Sequence of chain 1.B:
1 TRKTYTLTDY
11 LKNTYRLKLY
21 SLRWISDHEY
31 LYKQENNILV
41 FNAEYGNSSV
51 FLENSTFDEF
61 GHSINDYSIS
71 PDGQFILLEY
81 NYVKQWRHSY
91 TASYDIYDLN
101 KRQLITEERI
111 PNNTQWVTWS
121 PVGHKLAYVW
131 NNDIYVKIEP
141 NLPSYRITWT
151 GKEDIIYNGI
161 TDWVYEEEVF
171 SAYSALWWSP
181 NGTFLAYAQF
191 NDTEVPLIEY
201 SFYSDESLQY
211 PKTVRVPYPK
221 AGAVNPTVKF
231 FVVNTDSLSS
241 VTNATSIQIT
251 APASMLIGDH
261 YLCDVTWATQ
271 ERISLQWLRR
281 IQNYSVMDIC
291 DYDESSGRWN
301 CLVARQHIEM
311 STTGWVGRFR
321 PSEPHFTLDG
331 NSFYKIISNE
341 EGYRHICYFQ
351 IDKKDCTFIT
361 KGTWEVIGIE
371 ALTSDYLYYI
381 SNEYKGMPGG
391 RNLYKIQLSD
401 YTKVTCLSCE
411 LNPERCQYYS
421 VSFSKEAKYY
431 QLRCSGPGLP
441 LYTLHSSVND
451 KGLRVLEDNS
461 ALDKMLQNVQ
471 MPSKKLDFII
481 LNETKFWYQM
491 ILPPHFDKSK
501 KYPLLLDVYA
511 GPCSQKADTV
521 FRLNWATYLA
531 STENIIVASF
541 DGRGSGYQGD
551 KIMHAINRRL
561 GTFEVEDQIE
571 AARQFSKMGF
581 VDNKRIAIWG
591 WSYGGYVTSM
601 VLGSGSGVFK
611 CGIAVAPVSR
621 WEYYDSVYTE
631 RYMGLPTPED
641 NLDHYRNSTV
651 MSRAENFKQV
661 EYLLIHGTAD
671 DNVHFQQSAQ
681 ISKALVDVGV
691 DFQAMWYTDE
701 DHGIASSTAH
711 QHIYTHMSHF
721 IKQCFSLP

This small molecule binds to this protein.
Small molecule (SMILES): CC(=O)N[C@H]1[C@H](O[C@H]2[C@H](O)[C@@H](NC(C)=O)CO[C@@H]2CO)O[C@H](CO)[C@@H](O)[C@@H]1O

Binding-site contacts:
Ligand atom O3 contacts residue TRP149 of chain 1.B at 4.3 Å.
Ligand atom O5 contacts residue ASN243 of chain 1.B at 2.3 Å (h-bond).
Ligand atom C1 contacts residue TRP149 of chain 1.B at 3.6 Å (hydrophobic).
Ligand atom C7 contacts residue TRP149 of chain 1.B at 4.0 Å (hydrophobic).
Ligand atom N2 contacts residue TRP149 of chain 1.B at 3.4 Å.
Ligand atom C3 contacts residue ASN243 of chain 1.B at 3.8 Å.
Ligand atom C7 contacts residue THR150 of chain 1.B at 4.1 Å.
Ligand atom C1 contacts residue ASN243 of chain 1.B at 1.4 Å.
Ligand atom C3 contacts residue TRP149 of chain 1.B at 3.8 Å (hydrophobic).
Ligand atom C8 contacts residue TRP149 of chain 1.B at 3.6 Å (hydrophobic).
Ligand atom O7 contacts residue ASN243 of chain 1.B at 3.4 Å (h-bond).
Ligand atom C2 contacts residue ASN243 of chain 1.B at 2.4 Å.
Ligand atom C7 contacts residue ASN243 of chain 1.B at 3.3 Å.
Ligand atom C5 contacts residue TRP149 of chain 1.B at 4.5 Å (hydrophobic).
Ligand atom C2 contacts residue TRP149 of chain 1.B at 4.0 Å (hydrophobic).
Ligand atom O7 contacts residue THR150 of chain 1.B at 3.4 Å.
Ligand atom N2 contacts residue ASN243 of chain 1.B at 2.8 Å (h-bond).
Ligand atom C8 contacts residue ASN243 of chain 1.B at 4.4 Å.
Ligand atom C5 contacts residue ASN243 of chain 1.B at 3.6 Å.
Ligand atom C4 contacts residue ASN243 of chain 1.B at 4.1 Å.